Sequence of chain 1.B:
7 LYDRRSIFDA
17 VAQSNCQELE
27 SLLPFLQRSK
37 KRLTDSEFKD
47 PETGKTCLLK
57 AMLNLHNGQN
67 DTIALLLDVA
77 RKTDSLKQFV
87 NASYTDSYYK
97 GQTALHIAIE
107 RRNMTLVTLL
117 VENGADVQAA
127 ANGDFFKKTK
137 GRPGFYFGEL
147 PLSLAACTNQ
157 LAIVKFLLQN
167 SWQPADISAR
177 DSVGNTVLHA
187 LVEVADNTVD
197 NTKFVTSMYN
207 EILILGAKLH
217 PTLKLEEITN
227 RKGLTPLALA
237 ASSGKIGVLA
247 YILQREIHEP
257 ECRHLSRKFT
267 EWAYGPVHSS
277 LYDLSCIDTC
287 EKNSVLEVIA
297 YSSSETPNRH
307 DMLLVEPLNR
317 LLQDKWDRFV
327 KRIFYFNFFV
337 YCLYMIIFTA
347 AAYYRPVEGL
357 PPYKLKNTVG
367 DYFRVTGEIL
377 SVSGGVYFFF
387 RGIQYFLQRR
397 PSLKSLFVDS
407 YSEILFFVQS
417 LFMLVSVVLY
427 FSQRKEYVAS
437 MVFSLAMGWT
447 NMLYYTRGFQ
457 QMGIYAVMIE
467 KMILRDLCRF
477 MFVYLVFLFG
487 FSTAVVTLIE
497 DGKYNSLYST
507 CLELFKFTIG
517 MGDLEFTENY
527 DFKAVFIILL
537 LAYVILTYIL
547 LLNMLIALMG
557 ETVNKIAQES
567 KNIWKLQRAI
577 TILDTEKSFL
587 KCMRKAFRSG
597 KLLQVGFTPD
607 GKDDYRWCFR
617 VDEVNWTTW

Binding-site contacts:
Ligand atom C7 contacts residue TYR407 of chain 1.A at 3.9 Å (hydrophobic).
Ligand atom C24 contacts residue ASP405 of chain 1.A at 3.8 Å.
Ligand atom C11 contacts residue LEU411 of chain 1.A at 3.5 Å (hydrophobic).
Ligand atom O11 contacts residue GLU466 of chain 1.A at 2.3 Å (salt-bridge).
Ligand atom O1 contacts residue ILE576 of chain 1.A at 3.6 Å.
Ligand atom C1 contacts residue ASP405 of chain 1.A at 3.7 Å.
Ligand atom O9 contacts residue LEU411 of chain 1.A at 3.5 Å.
Ligand atom C14 contacts residue LEU449 of chain 1.A at 3.8 Å (hydrophobic).
Ligand atom O9 contacts residue SER408 of chain 1.A at 3.9 Å.
Ligand atom C2 contacts residue ASP405 of chain 1.A at 3.1 Å.
Ligand atom O contacts residue ARG305 of chain 1.A at 3.1 Å (salt-bridge).
Ligand atom O1 contacts residue ASP405 of chain 1.A at 3.6 Å (salt-bridge).
Ligand atom O5 contacts residue SER408 of chain 1.A at 2.5 Å (h-bond).
Ligand atom O8 contacts residue GLU466 of chain 1.A at 3.6 Å.
Ligand atom C13 contacts residue THR446 of chain 1.A at 3.5 Å.
Ligand atom C14 contacts residue THR446 of chain 1.A at 3.9 Å.
Ligand atom C contacts residue ASP405 of chain 1.A at 3.7 Å.
Ligand atom O10 contacts residue TYR450 of chain 1.A at 4.0 Å.
Ligand atom O4 contacts residue GLN573 of chain 1.A at 3.0 Å (h-bond).
Ligand atom C4 contacts residue GLU466 of chain 1.A at 3.5 Å.
Ligand atom O8 contacts residue TYR407 of chain 1.A at 3.8 Å.
Ligand atom C3 contacts residue GLN573 of chain 1.A at 3.9 Å.
Ligand atom O3 contacts residue TYR407 of chain 1.A at 3.7 Å.
Ligand atom C13 contacts residue LEU411 of chain 1.A at 4.0 Å (hydrophobic).
Ligand atom C contacts residue ARG305 of chain 1.A at 3.9 Å.
Ligand atom O6 contacts residue TYR407 of chain 1.A at 3.6 Å.
Ligand atom C24 contacts residue GLU466 of chain 1.A at 3.5 Å.
Ligand atom O11 contacts residue TYR407 of chain 1.A at 3.5 Å.
Ligand atom C25 contacts residue GLU466 of chain 1.A at 3.9 Å.
Ligand atom C15 contacts residue THR446 of chain 1.A at 3.8 Å.
Ligand atom O contacts residue ASP405 of chain 1.A at 2.8 Å (salt-bridge).
Ligand atom C6 contacts residue TYR407 of chain 1.A at 3.5 Å (hydrophobic).
Ligand atom C18 contacts residue LEU411 of chain 1.A at 3.8 Å (hydrophobic).
Ligand atom O10 contacts residue LEU411 of chain 1.A at 3.4 Å.
Ligand atom O6 contacts residue SER408 of chain 1.A at 3.3 Å (h-bond).
Ligand atom O2 contacts residue ASP405 of chain 1.A at 4.0 Å.
Ligand atom P contacts residue SER408 of chain 1.A at 3.8 Å.
Ligand atom O5 contacts residue TYR407 of chain 1.A at 3.6 Å.
Ligand atom O4 contacts residue ARG453 of chain 1.A at 2.9 Å (salt-bridge).
Ligand atom O7 contacts residue LEU411 of chain 1.A at 4.0 Å.

Sequence of chain 1.A:
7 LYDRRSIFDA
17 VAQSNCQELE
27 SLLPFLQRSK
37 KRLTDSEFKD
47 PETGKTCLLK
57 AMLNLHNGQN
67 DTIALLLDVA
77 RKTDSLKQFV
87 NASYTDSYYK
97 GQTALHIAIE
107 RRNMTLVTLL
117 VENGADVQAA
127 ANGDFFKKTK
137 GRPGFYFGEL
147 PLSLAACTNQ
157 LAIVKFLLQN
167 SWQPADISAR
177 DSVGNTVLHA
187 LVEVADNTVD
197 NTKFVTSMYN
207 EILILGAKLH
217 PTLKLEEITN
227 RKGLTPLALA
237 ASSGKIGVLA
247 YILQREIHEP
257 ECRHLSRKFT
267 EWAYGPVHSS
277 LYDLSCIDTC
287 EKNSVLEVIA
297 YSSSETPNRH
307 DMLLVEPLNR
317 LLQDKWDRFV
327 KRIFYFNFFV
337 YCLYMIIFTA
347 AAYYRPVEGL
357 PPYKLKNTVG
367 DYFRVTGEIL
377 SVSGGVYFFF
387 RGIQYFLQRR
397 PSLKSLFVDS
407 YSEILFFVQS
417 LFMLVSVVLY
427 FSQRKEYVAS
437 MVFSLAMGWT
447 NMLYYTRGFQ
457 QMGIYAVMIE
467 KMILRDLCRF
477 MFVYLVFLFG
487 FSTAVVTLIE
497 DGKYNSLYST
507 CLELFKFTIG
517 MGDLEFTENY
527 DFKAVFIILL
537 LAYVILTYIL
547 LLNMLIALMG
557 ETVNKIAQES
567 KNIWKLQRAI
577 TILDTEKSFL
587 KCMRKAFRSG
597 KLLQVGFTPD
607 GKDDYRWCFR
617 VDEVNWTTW

This protein binds this small molecule.
Small molecule (SMILES): CCCCCCCCCCCCC(=O)O[C@@H](COC(=O)CCC)COP(=O)(O)OC1[C@@H](O)[C@H](O)C(O)[C@H](O)[C@H]1O